Binding-site contacts:
Ligand atom C6 contacts residue GLU196 of chain 2.A at 3.8 Å.
Ligand atom C11 contacts residue CYS168 of chain 2.A at 3.1 Å (hydrophobic).
Ligand atom C9 contacts residue SER360 of chain 2.A at 3.9 Å.
Ligand atom C10 contacts residue THR201 of chain 2.A at 3.8 Å.
Ligand atom C11 contacts residue SER360 of chain 2.A at 3.7 Å.
Ligand atom O2 contacts residue CYS168 of chain 2.A at 3.1 Å (h-bond).
Ligand atom O contacts residue THR201 of chain 2.A at 3.6 Å.
Ligand atom O3 contacts residue MET141 of chain 1.A at 3.4 Å.
Ligand atom O3 contacts residue ASP259 of chain 2.A at 3.9 Å.
Ligand atom C5 contacts residue SER137 of chain 2.A at 3.4 Å.
Ligand atom C12 contacts residue GLY167 of chain 2.A at 3.9 Å.
Ligand atom O contacts residue LEU267 of chain 2.A at 3.7 Å.
Ligand atom C6 contacts residue ILE197 of chain 2.A at 3.4 Å (hydrophobic).
Ligand atom C contacts residue LEU267 of chain 2.A at 3.5 Å (hydrophobic).
Ligand atom C14 contacts residue PHE269 of chain 2.A at 3.5 Å (hydrophobic).
Ligand atom C6 contacts residue THR198 of chain 2.A at 3.9 Å.
Ligand atom O2 contacts residue PRO397 of chain 2.A at 3.1 Å.
Ligand atom O contacts residue PHE269 of chain 2.A at 3.5 Å.
Ligand atom C13 contacts residue MET141 of chain 1.A at 3.8 Å (hydrophobic).
Ligand atom C6 contacts residue SER137 of chain 2.A at 3.0 Å.
Ligand atom C7 contacts residue ILE197 of chain 2.A at 3.8 Å (hydrophobic).
Ligand atom C8 contacts residue THR198 of chain 2.A at 3.4 Å.
Ligand atom O1 contacts residue SER360 of chain 2.A at 3.4 Å (h-bond).
Ligand atom C14 contacts residue MET141 of chain 1.A at 3.4 Å (hydrophobic).
Ligand atom C7 contacts residue THR198 of chain 2.A at 3.2 Å.
Ligand atom C11 contacts residue GLY167 of chain 2.A at 3.8 Å.
Ligand atom C contacts residue THR201 of chain 2.A at 4.0 Å.
Ligand atom O3 contacts residue PHE269 of chain 2.A at 3.0 Å.
Ligand atom C13 contacts residue ILE258 of chain 2.A at 3.9 Å (hydrophobic).
Ligand atom C9 contacts residue PHE219 of chain 2.A at 3.8 Å (hydrophobic).
Ligand atom C2 contacts residue SER360 of chain 2.A at 4.0 Å.
Ligand atom C12 contacts residue CYS168 of chain 2.A at 3.5 Å (hydrophobic).
Ligand atom O2 contacts residue GLY167 of chain 2.A at 3.8 Å.
Ligand atom C8 contacts residue GLY220 of chain 2.A at 3.6 Å.
Ligand atom C7 contacts residue GLU196 of chain 2.A at 3.6 Å.
Ligand atom C13 contacts residue PHE269 of chain 2.A at 3.8 Å (hydrophobic).
Ligand atom C7 contacts residue GLY220 of chain 2.A at 3.7 Å.
Ligand atom C10 contacts residue PHE219 of chain 2.A at 3.5 Å (hydrophobic).
Ligand atom O3 contacts residue GLY260 of chain 2.A at 3.7 Å.
Ligand atom C1 contacts residue MET141 of chain 1.A at 3.9 Å (hydrophobic).

The small molecule below binds the protein below.
Small molecule (SMILES): O=C1C[C@@H](c2ccccc2)Oc2cc(O)cc(O)c21

Sequence of chain 2.A:
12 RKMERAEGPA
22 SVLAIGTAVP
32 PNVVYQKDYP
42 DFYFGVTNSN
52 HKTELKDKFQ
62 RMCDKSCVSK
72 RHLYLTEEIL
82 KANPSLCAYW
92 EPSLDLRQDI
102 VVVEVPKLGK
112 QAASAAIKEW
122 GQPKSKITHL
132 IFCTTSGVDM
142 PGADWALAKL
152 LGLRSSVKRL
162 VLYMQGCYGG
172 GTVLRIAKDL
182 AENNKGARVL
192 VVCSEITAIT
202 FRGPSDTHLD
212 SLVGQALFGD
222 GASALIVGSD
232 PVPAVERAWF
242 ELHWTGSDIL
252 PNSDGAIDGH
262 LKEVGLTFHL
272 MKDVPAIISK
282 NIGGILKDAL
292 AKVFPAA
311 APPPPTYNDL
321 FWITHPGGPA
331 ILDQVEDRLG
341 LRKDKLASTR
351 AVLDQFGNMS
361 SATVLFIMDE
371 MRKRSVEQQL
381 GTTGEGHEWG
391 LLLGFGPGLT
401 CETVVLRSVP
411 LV

Sequence of chain 1.A:
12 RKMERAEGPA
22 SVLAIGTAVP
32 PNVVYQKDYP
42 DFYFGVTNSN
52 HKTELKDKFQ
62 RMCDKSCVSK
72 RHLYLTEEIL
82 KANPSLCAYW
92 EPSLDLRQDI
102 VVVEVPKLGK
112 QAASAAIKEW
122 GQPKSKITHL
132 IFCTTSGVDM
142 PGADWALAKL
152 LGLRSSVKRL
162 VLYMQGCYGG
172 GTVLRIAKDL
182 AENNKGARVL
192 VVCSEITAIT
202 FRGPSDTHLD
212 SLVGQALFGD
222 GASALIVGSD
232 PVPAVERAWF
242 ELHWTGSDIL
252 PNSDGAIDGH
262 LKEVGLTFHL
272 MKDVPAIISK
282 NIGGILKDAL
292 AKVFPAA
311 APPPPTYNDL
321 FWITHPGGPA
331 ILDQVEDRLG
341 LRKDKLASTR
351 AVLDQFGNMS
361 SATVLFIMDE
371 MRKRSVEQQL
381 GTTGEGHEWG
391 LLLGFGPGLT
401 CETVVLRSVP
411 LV